Binding-site contacts:
Ligand atom C2 contacts residue PHE226 of chain 1.A at 3.4 Å (hydrophobic).
Ligand atom O4 contacts residue ASN224 of chain 1.A at 3.6 Å (h-bond).
Ligand atom O1A contacts residue ASN207 of chain 1.A at 3.6 Å.
Ligand atom O6' contacts residue NAD1 of chain 1.F at 2.7 Å (h-bond).
Ligand atom C4 contacts residue PHE226 of chain 1.A at 3.2 Å (hydrophobic).
Ligand atom C4 contacts residue ASN224 of chain 1.A at 3.6 Å.
Ligand atom O4 contacts residue PHE226 of chain 1.A at 3.4 Å.
Ligand atom O3B contacts residue ARG239 of chain 1.A at 3.6 Å (salt-bridge).
Ligand atom N3 contacts residue PHE226 of chain 1.A at 3.4 Å.
Ligand atom O5B contacts residue ARG300 of chain 1.A at 3.6 Å.
Ligand atom O5' contacts residue ASN207 of chain 1.A at 3.3 Å (h-bond).
Ligand atom O1A contacts residue ARG300 of chain 1.A at 2.9 Å (salt-bridge).
Ligand atom O4' contacts residue SER132 of chain 1.A at 3.3 Å (h-bond).
Ligand atom O2B contacts residue ARG239 of chain 1.A at 3.3 Å (salt-bridge).
Ligand atom O2 contacts residue ASN224 of chain 1.A at 3.6 Å (h-bond).
Ligand atom C4B contacts residue TYR241 of chain 1.A at 3.6 Å (hydrophobic).
Ligand atom C5 contacts residue PHE226 of chain 1.A at 3.3 Å (hydrophobic).
Ligand atom O2' contacts residue ASP303 of chain 1.A at 2.6 Å (salt-bridge).
Ligand atom C5 contacts residue LEU208 of chain 1.A at 3.7 Å (hydrophobic).
Ligand atom O2 contacts residue VAL225 of chain 1.A at 3.4 Å.
Ligand atom C5B contacts residue TYR241 of chain 1.A at 3.3 Å (hydrophobic).
Ligand atom N1 contacts residue PHE226 of chain 1.A at 3.5 Å.
Ligand atom N3 contacts residue ASN224 of chain 1.A at 2.8 Å (h-bond).
Ligand atom O3B contacts residue GLY237 of chain 1.A at 3.4 Å.
Ligand atom C2 contacts residue ASN224 of chain 1.A at 3.6 Å.
Ligand atom C2B contacts residue ASP303 of chain 1.A at 3.6 Å.
Ligand atom O1B contacts residue ARG239 of chain 1.A at 2.9 Å (salt-bridge).
Ligand atom O2B contacts residue ARG300 of chain 1.A at 3.5 Å (salt-bridge).
Ligand atom C6' contacts residue NAD1 of chain 1.F at 3.1 Å.
Ligand atom C2B contacts residue ARG300 of chain 1.A at 3.6 Å.
Ligand atom O6' contacts residue ASN207 of chain 1.A at 3.2 Å (h-bond).
Ligand atom O1A contacts residue ASN206 of chain 1.A at 3.5 Å (h-bond).
Ligand atom O2A contacts residue LEU208 of chain 1.A at 3.0 Å (h-bond).
Ligand atom O2A contacts residue ASN207 of chain 1.A at 3.0 Å (h-bond).
Ligand atom O2 contacts residue PHE226 of chain 1.A at 2.9 Å (h-bond).
Ligand atom O1B contacts residue ASN187 of chain 1.A at 2.9 Å (h-bond).
Ligand atom O3' contacts residue VAL94 of chain 1.A at 3.2 Å.
Ligand atom O4B contacts residue LEU208 of chain 1.A at 3.5 Å.
Ligand atom O4B contacts residue VAL277 of chain 1.A at 3.5 Å.
Ligand atom O3A contacts residue ASN187 of chain 1.A at 3.1 Å (h-bond).

A protein and the small-molecule ligand that binds it are described below.
Small molecule (SMILES): CC(=O)N[C@H]1[C@@H](O[P](=O)(O)O[P](=O)(O)OC[C@H]2O[C@@H](n3ccc(=O)[nH]c3=O)[C@H](O)[C@@H]2O)O[C@H](CO)[C@@H](O)[C@@H]1O

Sequence of chain 1.A:
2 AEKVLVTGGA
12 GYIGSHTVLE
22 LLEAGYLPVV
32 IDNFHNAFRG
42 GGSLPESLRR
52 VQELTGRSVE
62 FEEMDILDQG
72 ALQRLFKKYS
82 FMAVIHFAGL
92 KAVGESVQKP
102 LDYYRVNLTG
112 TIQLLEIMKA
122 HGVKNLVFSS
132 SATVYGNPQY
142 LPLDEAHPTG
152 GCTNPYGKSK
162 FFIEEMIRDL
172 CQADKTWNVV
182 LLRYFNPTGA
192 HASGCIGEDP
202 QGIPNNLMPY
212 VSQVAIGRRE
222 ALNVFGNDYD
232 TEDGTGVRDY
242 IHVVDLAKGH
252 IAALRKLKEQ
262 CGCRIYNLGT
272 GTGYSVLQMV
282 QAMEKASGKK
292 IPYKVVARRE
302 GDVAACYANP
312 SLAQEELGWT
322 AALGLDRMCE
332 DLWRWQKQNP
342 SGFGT